Sequence of chain 1.G:
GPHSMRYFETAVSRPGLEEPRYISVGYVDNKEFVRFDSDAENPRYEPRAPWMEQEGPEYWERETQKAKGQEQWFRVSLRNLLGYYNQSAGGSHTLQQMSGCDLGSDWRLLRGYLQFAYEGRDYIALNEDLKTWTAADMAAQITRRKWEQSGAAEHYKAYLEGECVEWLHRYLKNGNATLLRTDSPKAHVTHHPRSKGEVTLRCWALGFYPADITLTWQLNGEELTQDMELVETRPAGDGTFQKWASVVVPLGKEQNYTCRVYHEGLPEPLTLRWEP

Binding-site contacts:
Ligand atom OXT contacts residue LYS146 of chain 1.G at 2.9 Å (salt-bridge).
Ligand atom CA contacts residue TYR7 of chain 1.G at 3.0 Å (hydrophobic).
Ligand atom N contacts residue TYR171 of chain 1.G at 2.7 Å (h-bond).
Ligand atom O contacts residue HIS155 of chain 1.G at 3.1 Å (h-bond).
Ligand atom ND2 contacts residue GLN97 of chain 1.G at 2.8 Å (h-bond).
Ligand atom NZ contacts residue LYS66 of chain 1.G at 3.1 Å (salt-bridge).
Ligand atom O contacts residue TRP73 of chain 1.G at 3.2 Å.
Ligand atom OXT contacts residue TYR84 of chain 1.G at 3.3 Å (h-bond).
Ligand atom CE1 contacts residue LYS66 of chain 1.G at 3.4 Å.
Ligand atom OD1 contacts residue GLN70 of chain 1.G at 3.4 Å (h-bond).
Ligand atom O contacts residue TYR159 of chain 1.G at 3.2 Å.
Ligand atom CE2 contacts residue SER150 of chain 1.G at 3.2 Å.
Ligand atom N contacts residue TYR156 of chain 1.G at 3.1 Å (h-bond).
Ligand atom O contacts residue GLN70 of chain 1.G at 3.2 Å.
Ligand atom O contacts residue TRP147 of chain 1.G at 3.3 Å (h-bond).
Ligand atom NZ contacts residue GLU163 of chain 1.G at 3.0 Å (salt-bridge).
Ligand atom CD contacts residue ARG62 of chain 1.G at 3.1 Å.
Ligand atom C contacts residue TYR84 of chain 1.G at 3.2 Å (hydrophobic).
Ligand atom O contacts residue TYR159 of chain 1.G at 2.5 Å (h-bond).
Ligand atom CE contacts residue LYS66 of chain 1.G at 3.2 Å.
Ligand atom C contacts residue TRP73 of chain 1.G at 3.5 Å (hydrophobic).
Ligand atom O contacts residue TYR84 of chain 1.G at 2.5 Å (h-bond).
Ligand atom C contacts residue TYR7 of chain 1.G at 3.1 Å (hydrophobic).
Ligand atom CA contacts residue GLU63 of chain 1.G at 3.4 Å.
Ligand atom CA contacts residue TYR171 of chain 1.G at 3.3 Å (hydrophobic).
Ligand atom O contacts residue LYS66 of chain 1.G at 3.0 Å.
Ligand atom O contacts residue TRP147 of chain 1.G at 2.9 Å (h-bond).
Ligand atom CG contacts residue GLU63 of chain 1.G at 2.9 Å.
Ligand atom CG contacts residue SER77 of chain 1.G at 3.3 Å.
Ligand atom OD1 contacts residue GLN97 of chain 1.G at 2.7 Å (h-bond).
Ligand atom CB contacts residue TRP73 of chain 1.G at 3.3 Å (hydrophobic).
Ligand atom O contacts residue TYR7 of chain 1.G at 3.4 Å.
Ligand atom N contacts residue SER77 of chain 1.G at 3.0 Å (h-bond).
Ligand atom O contacts residue THR143 of chain 1.G at 2.7 Å (h-bond).
Ligand atom N contacts residue GLN70 of chain 1.G at 2.9 Å (h-bond).
Ligand atom CE contacts residue GLU163 of chain 1.G at 2.9 Å.
Ligand atom N contacts residue TYR7 of chain 1.G at 3.4 Å (h-bond).
Ligand atom N contacts residue GLU63 of chain 1.G at 2.9 Å (salt-bridge).
Ligand atom N contacts residue TYR7 of chain 1.G at 2.6 Å (h-bond).
Ligand atom O contacts residue TRP73 of chain 1.G at 2.8 Å (h-bond).

The protein below binds the small molecule below.
Small molecule (SMILES): CSCC[C@H](NC(=O)[C@@H](NC(=O)[C@H](C)NC(=O)[C@H](Cc1ccccc1)NC(=O)[C@H](CC(N)=O)NC(=O)[C@H](Cc1ccc(O)cc1)NC(=O)[C@H](CC(C)C)NC(=O)[C@H](C)NC(=O)[C@@H](N)CCCCN)[C@@H](C)O)C(=O)O